Sequence of chain 2.B:
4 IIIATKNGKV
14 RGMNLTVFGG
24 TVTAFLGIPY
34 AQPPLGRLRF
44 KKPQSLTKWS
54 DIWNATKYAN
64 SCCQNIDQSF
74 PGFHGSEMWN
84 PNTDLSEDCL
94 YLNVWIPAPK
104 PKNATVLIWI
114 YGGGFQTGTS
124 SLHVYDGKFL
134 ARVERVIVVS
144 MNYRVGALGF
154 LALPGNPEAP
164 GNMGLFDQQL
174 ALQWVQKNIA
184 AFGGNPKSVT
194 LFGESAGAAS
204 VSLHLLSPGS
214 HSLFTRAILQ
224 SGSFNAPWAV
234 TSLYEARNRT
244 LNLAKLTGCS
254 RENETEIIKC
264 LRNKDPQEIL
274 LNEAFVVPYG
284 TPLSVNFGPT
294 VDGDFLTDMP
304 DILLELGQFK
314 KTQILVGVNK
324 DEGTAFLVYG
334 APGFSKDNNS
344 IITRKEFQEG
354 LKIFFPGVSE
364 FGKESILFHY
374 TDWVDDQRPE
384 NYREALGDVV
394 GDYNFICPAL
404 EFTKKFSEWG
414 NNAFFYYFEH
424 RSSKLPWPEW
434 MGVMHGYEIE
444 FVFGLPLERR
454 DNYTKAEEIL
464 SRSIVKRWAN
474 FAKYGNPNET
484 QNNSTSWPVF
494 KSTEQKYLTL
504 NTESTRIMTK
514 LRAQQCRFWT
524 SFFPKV

Binding-site contacts:
Ligand atom C3 contacts residue ASN17 of chain 2.B at 3.9 Å.
Ligand atom C2 contacts residue ASN17 of chain 2.B at 2.7 Å.
Ligand atom C6 contacts residue ILE4 of chain 2.B at 3.1 Å (hydrophobic).
Ligand atom O7 contacts residue THR24 of chain 2.B at 3.1 Å.
Ligand atom N2 contacts residue THR24 of chain 2.B at 3.7 Å.
Ligand atom C1 contacts residue ASN17 of chain 2.B at 1.4 Å.
Ligand atom C5 contacts residue ILE4 of chain 2.B at 4.4 Å (hydrophobic).
Ligand atom N2 contacts residue ASN17 of chain 2.B at 3.3 Å (h-bond).
Ligand atom C7 contacts residue ASN17 of chain 2.B at 3.9 Å.
Ligand atom O5 contacts residue ILE4 of chain 2.B at 4.4 Å.
Ligand atom C2 contacts residue THR24 of chain 2.B at 4.5 Å.
Ligand atom C8 contacts residue ASN17 of chain 2.B at 3.9 Å.
Ligand atom C7 contacts residue THR24 of chain 2.B at 3.9 Å.
Ligand atom C6 contacts residue ASN17 of chain 2.B at 4.4 Å.
Ligand atom C4 contacts residue ASN17 of chain 2.B at 4.2 Å.
Ligand atom O6 contacts residue ILE4 of chain 2.B at 3.4 Å (h-bond).
Ligand atom C5 contacts residue ASN17 of chain 2.B at 3.4 Å.
Ligand atom O5 contacts residue ASN17 of chain 2.B at 2.2 Å (h-bond).

This small molecule binds to this protein.
Small molecule (SMILES): CC(=O)N[C@@H]1[C@@H](O)[C@H](O)[C@@H](CO)O[C@H]1O